Sequence of chain 2.B:
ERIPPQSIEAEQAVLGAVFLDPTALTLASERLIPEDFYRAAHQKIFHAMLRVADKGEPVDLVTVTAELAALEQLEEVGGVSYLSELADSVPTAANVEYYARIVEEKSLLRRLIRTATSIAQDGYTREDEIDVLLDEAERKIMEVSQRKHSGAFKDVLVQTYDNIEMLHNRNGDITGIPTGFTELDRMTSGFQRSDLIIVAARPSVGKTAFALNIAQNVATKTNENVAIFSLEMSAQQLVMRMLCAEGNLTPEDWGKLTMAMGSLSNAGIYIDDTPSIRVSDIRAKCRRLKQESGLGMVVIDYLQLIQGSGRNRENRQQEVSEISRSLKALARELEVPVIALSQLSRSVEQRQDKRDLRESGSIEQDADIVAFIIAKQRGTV

The small molecule below binds the protein below.
Small molecule (SMILES): Cc1cn([C@@H]2C[C@H](O[P](=O)(O)OC[C@H]3O[C@@H](n4cc(C)c(=O)[nH]c4=O)C[C@@H]3O)[C@@H](CO[P](=O)(O)O[C@H]3C[C@H](n4cc(C)c(=O)[nH]c4=O)O[C@@H]3CO[P](=O)(O)O[C@H]3C[C@H](n4cc(C)c(=O)[nH]c4=O)O[C@@H]3CO[P](=O)(O)O[C@H]3C[C@H](n4cc(C)c(=O)[nH]c4=O)O[C@@H]3CO[P](=O)(O)O[C@H]3C[C@H](n4cc(C)c(=O)[nH]c4=O)O[C@@H]3CO[P](=O)(O)O[C@H]3C[C@H](n4cc(C)c(=O)[nH]c4=O)O[C@@H]3CO[P](=O)(O)O[C@H]3C[C@H](n4cc(C)c(=O)[nH]c4=O)O[C@@H]3CO[P](=O)(O)O[C@H]3C[C@H](n4cc(C)c(=O)[nH]c4=O)O[C@@H]3CO)O2)c(=O)[nH]c1=O

Binding-site contacts:
Ligand atom O4' contacts residue GLU149 of chain 2.B at 3.3 Å (salt-bridge).
Ligand atom C2 contacts residue ARG344 of chain 2.B at 3.5 Å.
Ligand atom N3 contacts residue ARG330 of chain 2.B at 2.7 Å (salt-bridge).
Ligand atom O4 contacts residue LYS146 of chain 2.B at 2.9 Å (salt-bridge).
Ligand atom OP2 contacts residue ARG145 of chain 2.B at 3.2 Å (salt-bridge).
Ligand atom C4 contacts residue ARG330 of chain 2.B at 3.1 Å.
Ligand atom C7 contacts residue LYS146 of chain 2.B at 3.4 Å.
Ligand atom C7 contacts residue GLN49 of chain 2.B at 3.3 Å.
Ligand atom C1' contacts residue ARG117 of chain 2.B at 3.1 Å.
Ligand atom OP1 contacts residue ARG332 of chain 2.B at 3.0 Å (salt-bridge).
Ligand atom C4' contacts residue ARG117 of chain 2.B at 3.6 Å.
Ligand atom O5' contacts residue GLN79 of chain 2.B at 3.0 Å (h-bond).
Ligand atom C2' contacts residue ARG344 of chain 2.B at 3.7 Å.
Ligand atom O2 contacts residue ARG330 of chain 2.B at 3.5 Å (salt-bridge).
Ligand atom O4 contacts residue ARG330 of chain 2.B at 2.7 Å (salt-bridge).
Ligand atom N3 contacts residue ARG344 of chain 2.B at 3.6 Å.
Ligand atom OP2 contacts residue GLN79 of chain 2.B at 2.1 Å (h-bond).
Ligand atom C5' contacts residue GLN79 of chain 2.B at 3.6 Å.
Ligand atom C2 contacts residue ARG120 of chain 2.B at 3.6 Å.
Ligand atom P contacts residue GLN79 of chain 2.B at 3.2 Å.
Ligand atom O4' contacts residue ARG117 of chain 2.B at 2.5 Å (salt-bridge).
Ligand atom OP2 contacts residue ARG332 of chain 2.A at 2.8 Å (salt-bridge).
Ligand atom C7 contacts residue GLN326 of chain 2.A at 2.4 Å.
Ligand atom O4 contacts residue ARG45 of chain 2.B at 2.7 Å (salt-bridge).
Ligand atom C4 contacts residue ARG45 of chain 2.B at 3.5 Å.
Ligand atom C7 contacts residue ARG45 of chain 2.B at 2.7 Å.
Ligand atom C5 contacts residue ARG45 of chain 2.B at 3.6 Å.
Ligand atom C5 contacts residue GLN326 of chain 2.A at 3.6 Å.
Ligand atom O4 contacts residue PRO294 of chain 2.A at 3.5 Å.
Ligand atom C6 contacts residue GLU149 of chain 2.B at 3.1 Å.
Ligand atom N3 contacts residue LYS146 of chain 2.B at 2.7 Å (salt-bridge).
Ligand atom C7 contacts residue SER295 of chain 2.A at 2.9 Å.
Ligand atom OP1 contacts residue ARG117 of chain 2.B at 3.1 Å (salt-bridge).
Ligand atom C2 contacts residue ARG330 of chain 2.B at 3.5 Å.
Ligand atom O2 contacts residue ARG120 of chain 2.B at 2.7 Å (salt-bridge).
Ligand atom O2 contacts residue ARG344 of chain 2.B at 2.5 Å (salt-bridge).
Ligand atom C7 contacts residue GLU149 of chain 2.B at 3.7 Å.
Ligand atom C7 contacts residue ARG145 of chain 2.B at 3.4 Å.
Ligand atom OP2 contacts residue ARG330 of chain 2.A at 2.6 Å (salt-bridge).
Ligand atom C4 contacts residue LYS146 of chain 2.B at 3.1 Å.

Sequence of chain 2.A:
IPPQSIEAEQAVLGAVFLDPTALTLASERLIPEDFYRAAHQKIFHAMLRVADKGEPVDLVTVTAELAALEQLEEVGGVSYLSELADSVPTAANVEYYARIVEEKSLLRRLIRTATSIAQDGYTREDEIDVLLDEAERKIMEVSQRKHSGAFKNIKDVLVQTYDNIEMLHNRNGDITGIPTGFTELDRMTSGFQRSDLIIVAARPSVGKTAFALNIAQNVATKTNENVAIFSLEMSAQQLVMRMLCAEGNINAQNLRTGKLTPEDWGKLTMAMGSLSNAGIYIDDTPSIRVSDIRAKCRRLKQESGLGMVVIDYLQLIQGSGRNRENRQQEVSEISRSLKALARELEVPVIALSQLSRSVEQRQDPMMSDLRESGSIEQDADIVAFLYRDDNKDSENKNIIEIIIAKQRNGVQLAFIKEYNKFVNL